A protein and the small-molecule ligand that binds it are described below.
Small molecule (SMILES): OC[C@H]1O[C@H](O)[C@@H](O)[C@@H](O)[C@@H]1O

Binding-site contacts:
Ligand atom O6 contacts residue PRO103 of chain 1.A at 4.3 Å.
Ligand atom O6 contacts residue GLY105 of chain 1.A at 3.6 Å.
Ligand atom O5 contacts residue SER33 of chain 1.A at 3.9 Å.
Ligand atom O5 contacts residue ASN106 of chain 1.A at 3.6 Å.
Ligand atom C5 contacts residue ASN106 of chain 1.A at 4.2 Å.
Ligand atom O3 contacts residue HIS63 of chain 1.A at 3.2 Å (h-bond).
Ligand atom C1 contacts residue GLY105 of chain 1.A at 4.3 Å.
Ligand atom O1 contacts residue SER33 of chain 1.A at 2.5 Å (h-bond).
Ligand atom O5 contacts residue GLY34 of chain 1.A at 3.9 Å.
Ligand atom C6 contacts residue PRO103 of chain 1.A at 3.5 Å (hydrophobic).
Ligand atom C5 contacts residue GLY105 of chain 1.A at 3.7 Å.
Ligand atom O5 contacts residue PHE104 of chain 1.A at 4.4 Å.
Ligand atom C2 contacts residue SER33 of chain 1.A at 4.3 Å.
Ligand atom O4 contacts residue HIS63 of chain 1.A at 3.7 Å.
Ligand atom C4 contacts residue HIS63 of chain 1.A at 4.0 Å.
Ligand atom C6 contacts residue PHE104 of chain 1.A at 3.6 Å (hydrophobic).
Ligand atom O1 contacts residue GLY34 of chain 1.A at 3.4 Å (h-bond).
Ligand atom O1 contacts residue GLY105 of chain 1.A at 4.2 Å.
Ligand atom C5 contacts residue PHE104 of chain 1.A at 4.0 Å (hydrophobic).
Ligand atom C5 contacts residue HIS63 of chain 1.A at 4.5 Å.
Ligand atom C1 contacts residue ASN106 of chain 1.A at 4.0 Å.
Ligand atom C5 contacts residue SER33 of chain 1.A at 4.3 Å.
Ligand atom O5 contacts residue GLY105 of chain 1.A at 3.4 Å (h-bond).
Ligand atom C6 contacts residue GLY105 of chain 1.A at 3.5 Å.
Ligand atom O6 contacts residue ASN106 of chain 1.A at 2.5 Å (h-bond).
Ligand atom C1 contacts residue GLY34 of chain 1.A at 3.5 Å.
Ligand atom C2 contacts residue HIS63 of chain 1.A at 4.4 Å.
Ligand atom C1 contacts residue SER33 of chain 1.A at 3.7 Å.
Ligand atom O2 contacts residue ASN106 of chain 1.A at 4.4 Å.
Ligand atom C6 contacts residue ASN106 of chain 1.A at 3.7 Å.
Ligand atom C3 contacts residue HIS63 of chain 1.A at 3.2 Å.

Sequence of chain 1.A:
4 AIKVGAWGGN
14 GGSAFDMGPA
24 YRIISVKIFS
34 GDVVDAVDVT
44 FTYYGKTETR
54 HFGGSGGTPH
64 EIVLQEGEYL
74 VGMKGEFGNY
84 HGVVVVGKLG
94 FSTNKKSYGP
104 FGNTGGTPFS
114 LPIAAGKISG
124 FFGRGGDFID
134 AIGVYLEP